Binding-site contacts:
Ligand atom O6 contacts residue ASN444 of chain 1.B at 4.4 Å.
Ligand atom C3 contacts residue ASN444 of chain 1.B at 3.8 Å.
Ligand atom C6 contacts residue PHE435 of chain 1.B at 3.8 Å (hydrophobic).
Ligand atom C7 contacts residue ASN444 of chain 1.B at 3.2 Å.
Ligand atom C4 contacts residue ASN444 of chain 1.B at 4.2 Å.
Ligand atom O5 contacts residue PHE435 of chain 1.B at 3.5 Å.
Ligand atom O6 contacts residue PRO429 of chain 1.B at 3.4 Å.
Ligand atom O6 contacts residue GLY448 of chain 1.B at 2.8 Å (h-bond).
Ligand atom C5 contacts residue ASN444 of chain 1.B at 3.7 Å.
Ligand atom C6 contacts residue GLY448 of chain 1.B at 4.3 Å.
Ligand atom C1 contacts residue PHE435 of chain 1.B at 4.0 Å (hydrophobic).
Ligand atom C2 contacts residue ASN444 of chain 1.B at 2.5 Å.
Ligand atom C1 contacts residue ASN444 of chain 1.B at 1.4 Å.
Ligand atom C6 contacts residue PRO429 of chain 1.B at 3.5 Å (hydrophobic).
Ligand atom O5 contacts residue ASN444 of chain 1.B at 2.3 Å (h-bond).
Ligand atom N2 contacts residue ASN444 of chain 1.B at 2.9 Å (h-bond).
Ligand atom O4 contacts residue PHE435 of chain 1.B at 4.3 Å.
Ligand atom O5 contacts residue GLY448 of chain 1.B at 4.4 Å.
Ligand atom O7 contacts residue ASN444 of chain 1.B at 3.2 Å (h-bond).
Ligand atom C8 contacts residue ASN444 of chain 1.B at 4.4 Å.
Ligand atom C5 contacts residue PHE435 of chain 1.B at 3.3 Å (hydrophobic).

A protein and the small-molecule ligand that binds it are described below.
Small molecule (SMILES): CC(=O)N[C@@H]1[C@@H](O)[C@H](O)[C@@H](CO)O[C@H]1O

Sequence of chain 1.B:
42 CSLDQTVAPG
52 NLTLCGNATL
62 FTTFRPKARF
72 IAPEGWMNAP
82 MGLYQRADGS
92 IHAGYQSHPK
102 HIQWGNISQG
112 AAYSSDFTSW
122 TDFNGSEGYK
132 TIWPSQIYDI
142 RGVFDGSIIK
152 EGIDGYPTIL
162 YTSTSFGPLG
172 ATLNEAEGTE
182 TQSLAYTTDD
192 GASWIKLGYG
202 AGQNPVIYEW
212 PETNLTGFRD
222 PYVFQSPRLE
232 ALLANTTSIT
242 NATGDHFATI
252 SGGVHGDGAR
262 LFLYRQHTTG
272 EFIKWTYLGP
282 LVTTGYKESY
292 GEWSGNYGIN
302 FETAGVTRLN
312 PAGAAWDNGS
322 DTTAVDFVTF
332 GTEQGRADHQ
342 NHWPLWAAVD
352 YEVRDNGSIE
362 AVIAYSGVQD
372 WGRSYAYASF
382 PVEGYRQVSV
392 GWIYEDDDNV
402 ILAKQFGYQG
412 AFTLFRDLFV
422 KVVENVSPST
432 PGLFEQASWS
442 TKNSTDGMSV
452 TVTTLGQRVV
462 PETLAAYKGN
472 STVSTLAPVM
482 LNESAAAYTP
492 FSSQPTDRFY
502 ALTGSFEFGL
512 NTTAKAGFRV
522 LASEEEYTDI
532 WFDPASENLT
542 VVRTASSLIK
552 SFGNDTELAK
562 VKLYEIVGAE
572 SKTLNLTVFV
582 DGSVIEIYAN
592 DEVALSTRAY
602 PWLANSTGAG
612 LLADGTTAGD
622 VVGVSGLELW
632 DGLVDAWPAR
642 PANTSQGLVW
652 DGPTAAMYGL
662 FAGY